Binding-site contacts:
Ligand atom C7 contacts residue ASN331 of chain 1.B at 3.8 Å.
Ligand atom C2 contacts residue GLN580 of chain 1.B at 3.4 Å.
Ligand atom O7 contacts residue ASN331 of chain 1.B at 4.2 Å.
Ligand atom O5 contacts residue ASN331 of chain 1.B at 2.4 Å (h-bond).
Ligand atom C3 contacts residue GLN580 of chain 1.B at 3.2 Å.
Ligand atom C1 contacts residue ASN331 of chain 1.B at 1.4 Å.
Ligand atom O3 contacts residue GLN580 of chain 1.B at 3.4 Å (h-bond).
Ligand atom N2 contacts residue PRO579 of chain 1.B at 4.2 Å.
Ligand atom C7 contacts residue GLN580 of chain 1.B at 3.2 Å.
Ligand atom O7 contacts residue GLN580 of chain 1.B at 4.2 Å.
Ligand atom C1 contacts residue GLN580 of chain 1.B at 4.1 Å.
Ligand atom C5 contacts residue ASN331 of chain 1.B at 3.7 Å.
Ligand atom C7 contacts residue PRO579 of chain 1.B at 4.3 Å (hydrophobic).
Ligand atom C4 contacts residue ASN331 of chain 1.B at 4.2 Å.
Ligand atom N2 contacts residue GLN580 of chain 1.B at 2.6 Å (h-bond).
Ligand atom C3 contacts residue ASN331 of chain 1.B at 3.8 Å.
Ligand atom C8 contacts residue GLN580 of chain 1.B at 3.3 Å.
Ligand atom N2 contacts residue ASN331 of chain 1.B at 2.9 Å (h-bond).
Ligand atom C8 contacts residue LEU582 of chain 1.B at 4.3 Å (hydrophobic).
Ligand atom C2 contacts residue ASN331 of chain 1.B at 2.5 Å.
Ligand atom C8 contacts residue PRO579 of chain 1.B at 3.3 Å (hydrophobic).

This small molecule binds to this protein.
Small molecule (SMILES): CC(=O)N[C@H]1[C@H](O[C@H]2[C@H](O)[C@@H](NC(C)=O)CO[C@@H]2CO)O[C@H](CO)[C@@H](O)[C@@H]1O

Sequence of chain 1.B:
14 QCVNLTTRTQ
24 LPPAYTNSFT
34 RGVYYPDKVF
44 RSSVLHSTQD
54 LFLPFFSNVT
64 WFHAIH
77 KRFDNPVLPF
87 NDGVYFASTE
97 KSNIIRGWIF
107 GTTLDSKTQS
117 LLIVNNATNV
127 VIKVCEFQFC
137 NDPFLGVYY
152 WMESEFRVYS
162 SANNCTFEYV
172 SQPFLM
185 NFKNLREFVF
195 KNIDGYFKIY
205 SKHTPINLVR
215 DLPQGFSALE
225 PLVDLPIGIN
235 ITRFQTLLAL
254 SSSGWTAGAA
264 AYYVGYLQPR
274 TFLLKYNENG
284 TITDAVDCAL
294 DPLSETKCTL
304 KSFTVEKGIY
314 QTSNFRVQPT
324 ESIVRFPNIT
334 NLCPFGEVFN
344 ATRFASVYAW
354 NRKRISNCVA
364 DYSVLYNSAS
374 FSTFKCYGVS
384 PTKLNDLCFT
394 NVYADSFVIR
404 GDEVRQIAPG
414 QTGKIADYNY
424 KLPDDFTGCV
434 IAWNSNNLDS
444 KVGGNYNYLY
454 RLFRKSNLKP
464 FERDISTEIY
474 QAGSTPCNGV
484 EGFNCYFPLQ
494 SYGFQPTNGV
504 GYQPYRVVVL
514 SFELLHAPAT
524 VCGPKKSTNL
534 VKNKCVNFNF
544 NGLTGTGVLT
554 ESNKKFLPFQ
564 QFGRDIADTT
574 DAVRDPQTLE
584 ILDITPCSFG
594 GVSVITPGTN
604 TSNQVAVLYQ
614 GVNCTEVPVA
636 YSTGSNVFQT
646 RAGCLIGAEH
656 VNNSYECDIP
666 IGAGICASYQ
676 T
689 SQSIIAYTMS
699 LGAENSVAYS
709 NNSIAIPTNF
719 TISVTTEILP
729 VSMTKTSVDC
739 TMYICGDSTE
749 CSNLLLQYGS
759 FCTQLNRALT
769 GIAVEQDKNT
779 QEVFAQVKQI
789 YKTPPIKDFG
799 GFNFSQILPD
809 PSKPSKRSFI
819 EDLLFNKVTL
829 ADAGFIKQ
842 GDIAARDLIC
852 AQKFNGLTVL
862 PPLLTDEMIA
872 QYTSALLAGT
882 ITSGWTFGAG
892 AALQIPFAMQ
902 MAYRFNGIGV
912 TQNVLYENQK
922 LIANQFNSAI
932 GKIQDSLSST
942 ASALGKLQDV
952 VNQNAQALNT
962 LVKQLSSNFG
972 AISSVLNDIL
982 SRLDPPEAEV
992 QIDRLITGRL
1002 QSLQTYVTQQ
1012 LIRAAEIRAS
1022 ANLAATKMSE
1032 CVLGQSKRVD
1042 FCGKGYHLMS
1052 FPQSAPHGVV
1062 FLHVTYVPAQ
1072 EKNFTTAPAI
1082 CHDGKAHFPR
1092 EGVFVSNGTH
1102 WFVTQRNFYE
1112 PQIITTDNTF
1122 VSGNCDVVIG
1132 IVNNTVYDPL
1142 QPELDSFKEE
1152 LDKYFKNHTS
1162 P